Binding-site contacts:
Ligand atom C2 contacts residue TYR282 of chain 1.B at 3.7 Å (hydrophobic).
Ligand atom CL4 contacts residue ASN302 of chain 1.B at 3.7 Å.
Ligand atom N32 contacts residue TYR282 of chain 1.B at 3.3 Å (h-bond).
Ligand atom C16 contacts residue TYR282 of chain 1.B at 3.3 Å (hydrophobic).
Ligand atom C21 contacts residue TYR282 of chain 1.B at 3.8 Å (hydrophobic).
Ligand atom C9 contacts residue ASP295 of chain 1.B at 3.4 Å.
Ligand atom C2 contacts residue GLU287 of chain 1.B at 3.8 Å.
Ligand atom C18 contacts residue ARG298 of chain 1.B at 3.8 Å.
Ligand atom O36 contacts residue TYR289 of chain 1.B at 3.8 Å.
Ligand atom C23 contacts residue TYR282 of chain 1.B at 3.6 Å (hydrophobic).
Ligand atom O35 contacts residue ARG298 of chain 1.B at 3.2 Å (salt-bridge).
Ligand atom C14 contacts residue TYR282 of chain 1.B at 3.2 Å (hydrophobic).
Ligand atom C21 contacts residue ARG298 of chain 1.B at 3.6 Å.
Ligand atom C8 contacts residue TYR282 of chain 1.B at 3.4 Å (hydrophobic).
Ligand atom N31 contacts residue ARG298 of chain 1.B at 3.7 Å.
Ligand atom N32 contacts residue ASP295 of chain 1.B at 3.4 Å (salt-bridge).
Ligand atom C13 contacts residue ARG298 of chain 1.B at 3.9 Å.
Ligand atom O36 contacts residue TYR282 of chain 1.B at 3.4 Å (h-bond).
Ligand atom C12 contacts residue ASN302 of chain 1.B at 3.9 Å.
Ligand atom C13 contacts residue TYR282 of chain 1.B at 3.0 Å (hydrophobic).
Ligand atom C9 contacts residue ARG19 of chain 1.B at 3.3 Å.
Ligand atom C9 contacts residue ILE294 of chain 1.B at 3.3 Å (hydrophobic).
Ligand atom C24 contacts residue ASN302 of chain 1.B at 3.1 Å.
Ligand atom C12 contacts residue TYR282 of chain 1.B at 3.3 Å (hydrophobic).
Ligand atom O33 contacts residue LEU299 of chain 1.B at 3.6 Å.
Ligand atom N31 contacts residue TYR282 of chain 1.B at 3.1 Å (h-bond).
Ligand atom C3 contacts residue ILE294 of chain 1.B at 3.5 Å (hydrophobic).
Ligand atom O37 contacts residue ASP295 of chain 1.B at 3.5 Å (salt-bridge).
Ligand atom O33 contacts residue ASP295 of chain 1.B at 3.8 Å.
Ligand atom C1 contacts residue TYR282 of chain 1.B at 3.8 Å (hydrophobic).
Ligand atom CL4 contacts residue TYR282 of chain 1.B at 3.8 Å.
Ligand atom O33 contacts residue TYR282 of chain 1.B at 3.5 Å.
Ligand atom C7 contacts residue TYR282 of chain 1.B at 3.4 Å (hydrophobic).
Ligand atom C6 contacts residue ARG298 of chain 1.B at 3.7 Å.
Ligand atom O33 contacts residue TYR289 of chain 1.B at 3.2 Å.
Ligand atom O33 contacts residue PHE284 of chain 1.B at 3.0 Å.
Ligand atom N29 contacts residue ASN302 of chain 1.B at 3.6 Å.
Ligand atom C22 contacts residue ASN302 of chain 1.B at 3.4 Å.
Ligand atom O36 contacts residue ASP295 of chain 1.B at 3.0 Å (salt-bridge).
Ligand atom C8 contacts residue LEU299 of chain 1.B at 3.6 Å (hydrophobic).

Sequence of chain 1.B:
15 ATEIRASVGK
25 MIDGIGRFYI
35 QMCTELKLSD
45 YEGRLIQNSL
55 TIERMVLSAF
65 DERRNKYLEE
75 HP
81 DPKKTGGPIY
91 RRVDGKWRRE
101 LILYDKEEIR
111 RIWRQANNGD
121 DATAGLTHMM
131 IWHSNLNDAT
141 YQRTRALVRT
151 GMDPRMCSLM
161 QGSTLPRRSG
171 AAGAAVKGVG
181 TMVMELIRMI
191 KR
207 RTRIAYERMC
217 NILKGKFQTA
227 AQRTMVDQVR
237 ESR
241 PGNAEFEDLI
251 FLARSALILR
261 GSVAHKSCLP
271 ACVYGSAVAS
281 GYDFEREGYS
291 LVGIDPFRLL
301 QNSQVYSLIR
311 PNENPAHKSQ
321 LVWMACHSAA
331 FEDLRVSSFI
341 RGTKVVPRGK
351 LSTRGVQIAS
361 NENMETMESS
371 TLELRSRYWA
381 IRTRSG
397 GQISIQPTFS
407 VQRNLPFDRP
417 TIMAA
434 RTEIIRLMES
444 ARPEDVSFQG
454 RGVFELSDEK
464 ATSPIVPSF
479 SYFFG

This small molecule binds to this protein.
Small molecule (SMILES): COc1ccccc1-c1noc(C)c1C(=O)N1CCN(c2cc(NC(=O)c3ccco3)c([N+](=O)[O-])cc2Cl)CC1